Sequence of chain 1.A:
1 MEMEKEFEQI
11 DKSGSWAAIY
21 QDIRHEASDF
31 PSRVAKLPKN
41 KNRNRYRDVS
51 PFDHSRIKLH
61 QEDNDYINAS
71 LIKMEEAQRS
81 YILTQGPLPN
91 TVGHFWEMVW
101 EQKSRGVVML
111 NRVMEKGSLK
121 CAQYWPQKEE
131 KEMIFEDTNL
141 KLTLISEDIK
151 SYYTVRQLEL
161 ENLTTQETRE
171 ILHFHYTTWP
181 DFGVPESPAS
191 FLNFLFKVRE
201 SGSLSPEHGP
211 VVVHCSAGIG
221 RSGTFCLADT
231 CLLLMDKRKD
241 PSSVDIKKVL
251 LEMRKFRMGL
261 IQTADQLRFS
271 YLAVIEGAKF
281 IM

Binding-site contacts:
Ligand atom C09 contacts residue ASP265 of chain 1.A at 3.3 Å.
Ligand atom C06 contacts residue ASP265 of chain 1.A at 4.5 Å.
Ligand atom O15 contacts residue SER15 of chain 1.A at 3.9 Å.
Ligand atom C03 contacts residue TRP16 of chain 1.A at 4.3 Å (hydrophobic).
Ligand atom S13 contacts residue GLY14 of chain 1.A at 3.9 Å.
Ligand atom S13 contacts residue TRP16 of chain 1.A at 4.1 Å.
Ligand atom C06 contacts residue ALA264 of chain 1.A at 4.3 Å (hydrophobic).
Ligand atom N05 contacts residue TRP16 of chain 1.A at 4.2 Å.
Ligand atom C12 contacts residue TRP16 of chain 1.A at 4.4 Å (hydrophobic).
Ligand atom C11 contacts residue ASP265 of chain 1.A at 2.0 Å.
Ligand atom O15 contacts residue TRP16 of chain 1.A at 3.1 Å.
Ligand atom O15 contacts residue GLY14 of chain 1.A at 3.5 Å.
Ligand atom O14 contacts residue SER15 of chain 1.A at 4.4 Å.
Ligand atom C06 contacts residue TRP16 of chain 1.A at 4.3 Å (hydrophobic).
Ligand atom O14 contacts residue TRP16 of chain 1.A at 3.8 Å.
Ligand atom O14 contacts residue ALA17 of chain 1.A at 3.9 Å.
Ligand atom C16 contacts residue GLY14 of chain 1.A at 4.0 Å.
Ligand atom O02 contacts residue TRP16 of chain 1.A at 3.3 Å.
Ligand atom C04 contacts residue ASP265 of chain 1.A at 4.3 Å.
Ligand atom C01 contacts residue TRP16 of chain 1.A at 2.8 Å (hydrophobic).
Ligand atom C01 contacts residue ARG268 of chain 1.A at 3.5 Å.
Ligand atom O14 contacts residue GLY14 of chain 1.A at 3.3 Å (h-bond).
Ligand atom C01 contacts residue ASP11 of chain 1.A at 3.2 Å.
Ligand atom C08 contacts residue ASP265 of chain 1.A at 4.3 Å.
Ligand atom C12 contacts residue ASP265 of chain 1.A at 3.1 Å.
Ligand atom C12 contacts residue ALA264 of chain 1.A at 3.6 Å (hydrophobic).
Ligand atom O10 contacts residue ASP265 of chain 1.A at 3.5 Å (salt-bridge).
Ligand atom C03 contacts residue ASP265 of chain 1.A at 4.1 Å.

This protein binds this small molecule.
Small molecule (SMILES): COC[C@H]1N(S(C)(=O)=O)C2CCC1(O)CC2